Sequence of chain 2.A:
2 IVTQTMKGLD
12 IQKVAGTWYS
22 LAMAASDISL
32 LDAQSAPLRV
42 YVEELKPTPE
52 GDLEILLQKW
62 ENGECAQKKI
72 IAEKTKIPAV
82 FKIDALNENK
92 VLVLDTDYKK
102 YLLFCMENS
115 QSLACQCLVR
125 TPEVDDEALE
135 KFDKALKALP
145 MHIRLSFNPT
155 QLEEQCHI

Binding-site contacts:
Ligand atom C11 contacts residue LEU58 of chain 2.A at 4.0 Å (hydrophobic).
Ligand atom C9 contacts residue LEU58 of chain 2.A at 3.9 Å (hydrophobic).
Ligand atom C1 contacts residue VAL41 of chain 2.A at 4.1 Å (hydrophobic).
Ligand atom C5 contacts residue PHE105 of chain 2.A at 3.8 Å (hydrophobic).
Ligand atom C9 contacts residue MET107 of chain 2.A at 3.7 Å (hydrophobic).
Ligand atom C11 contacts residue ILE71 of chain 2.A at 3.3 Å (hydrophobic).
Ligand atom O3S contacts residue LYS69 of chain 2.A at 3.5 Å.
Ligand atom C5 contacts residue VAL43 of chain 2.A at 4.2 Å (hydrophobic).
Ligand atom C3 contacts residue LEU54 of chain 2.A at 3.7 Å (hydrophobic).
Ligand atom C7 contacts residue PHE105 of chain 2.A at 3.7 Å (hydrophobic).
Ligand atom C10 contacts residue ILE71 of chain 2.A at 3.6 Å (hydrophobic).
Ligand atom C10 contacts residue ILE84 of chain 2.A at 3.5 Å (hydrophobic).
Ligand atom C8 contacts residue ILE84 of chain 2.A at 3.7 Å (hydrophobic).
Ligand atom C4 contacts residue LEU46 of chain 2.A at 4.2 Å (hydrophobic).
Ligand atom C2 contacts residue VAL94 of chain 2.A at 4.1 Å (hydrophobic).
Ligand atom C6 contacts residue ILE56 of chain 2.A at 3.7 Å (hydrophobic).
Ligand atom O2S contacts residue VAL41 of chain 2.A at 4.1 Å.
Ligand atom C4 contacts residue LEU122 of chain 2.A at 4.2 Å (hydrophobic).
Ligand atom C2 contacts residue LEU103 of chain 2.A at 3.9 Å (hydrophobic).
Ligand atom C6 contacts residue PHE105 of chain 2.A at 3.6 Å (hydrophobic).
Ligand atom C10 contacts residue MET107 of chain 2.A at 3.7 Å (hydrophobic).
Ligand atom C1 contacts residue PRO38 of chain 2.A at 4.1 Å (hydrophobic).
Ligand atom O2S contacts residue ILE71 of chain 2.A at 3.7 Å.
Ligand atom C5 contacts residue ILE56 of chain 2.A at 4.1 Å (hydrophobic).
Ligand atom O1S contacts residue LYS60 of chain 2.A at 3.4 Å.
Ligand atom C3 contacts residue VAL92 of chain 2.A at 3.8 Å (hydrophobic).
Ligand atom C6 contacts residue VAL92 of chain 2.A at 4.0 Å (hydrophobic).
Ligand atom C2 contacts residue LEU46 of chain 2.A at 3.9 Å (hydrophobic).
Ligand atom C5 contacts residue LEU46 of chain 2.A at 4.1 Å (hydrophobic).
Ligand atom C9 contacts residue ILE71 of chain 2.A at 4.1 Å (hydrophobic).
Ligand atom C8 contacts residue ILE56 of chain 2.A at 4.0 Å (hydrophobic).
Ligand atom C7 contacts residue ILE56 of chain 2.A at 4.0 Å (hydrophobic).
Ligand atom C8 contacts residue VAL92 of chain 2.A at 4.0 Å (hydrophobic).
Ligand atom C8 contacts residue MET107 of chain 2.A at 3.9 Å (hydrophobic).
Ligand atom C12 contacts residue ILE71 of chain 2.A at 3.8 Å (hydrophobic).
Ligand atom S contacts residue ILE71 of chain 2.A at 4.2 Å.
Ligand atom C2 contacts residue LEU54 of chain 2.A at 3.9 Å (hydrophobic).
Ligand atom O3S contacts residue ILE71 of chain 2.A at 4.0 Å.
Ligand atom C4 contacts residue PHE105 of chain 2.A at 3.4 Å (hydrophobic).
Ligand atom C9 contacts residue ILE84 of chain 2.A at 4.2 Å (hydrophobic).

The protein below binds the small molecule below.
Small molecule (SMILES): CCCCCCCCCCCCOS(=O)(=O)O